Binding-site contacts:
Ligand atom C24 contacts residue VAL48 of chain 1.A at 3.6 Å (hydrophobic).
Ligand atom C26 contacts residue LEU169 of chain 1.A at 3.9 Å (hydrophobic).
Ligand atom C29 contacts residue LYS63 of chain 1.A at 3.7 Å.
Ligand atom C10 contacts residue TYR113 of chain 1.A at 3.8 Å (hydrophobic).
Ligand atom C29 contacts residue LEU95 of chain 1.A at 3.7 Å (hydrophobic).
Ligand atom C1 contacts residue TYR39 of chain 1.A at 3.6 Å (hydrophobic).
Ligand atom N18 contacts residue SER41 of chain 1.A at 3.0 Å (h-bond).
Ligand atom O15 contacts residue MET114 of chain 1.A at 2.8 Å (h-bond).
Ligand atom C14 contacts residue ALA61 of chain 1.A at 3.9 Å (hydrophobic).
Ligand atom C16 contacts residue THR111 of chain 1.A at 3.8 Å.
Ligand atom C9 contacts residue TYR113 of chain 1.A at 3.7 Å (hydrophobic).
Ligand atom C17 contacts residue SER41 of chain 1.A at 3.9 Å.
Ligand atom CL30 contacts residue ILE109 of chain 1.A at 3.9 Å.
Ligand atom CL30 contacts residue LYS63 of chain 1.A at 3.7 Å.
Ligand atom N25 contacts residue VAL48 of chain 1.A at 3.5 Å.
Ligand atom C10 contacts residue GLY117 of chain 1.A at 3.8 Å.
Ligand atom C16 contacts residue GLU112 of chain 1.A at 3.3 Å.
Ligand atom C14 contacts residue MET114 of chain 1.A at 3.8 Å (hydrophobic).
Ligand atom O2 contacts residue LEU40 of chain 1.A at 3.5 Å (h-bond).
Ligand atom C1 contacts residue ARG38 of chain 1.A at 3.5 Å.
Ligand atom O15 contacts residue ALA61 of chain 1.A at 3.5 Å.
Ligand atom C13 contacts residue MET114 of chain 1.A at 3.2 Å (hydrophobic).
Ligand atom C16 contacts residue MET114 of chain 1.A at 3.6 Å (hydrophobic).
Ligand atom O15 contacts residue GLU112 of chain 1.A at 3.7 Å.
Ligand atom C27 contacts residue ASP180 of chain 1.A at 3.4 Å.
Ligand atom C26 contacts residue VAL48 of chain 1.A at 3.8 Å (hydrophobic).
Ligand atom C10 contacts residue MET114 of chain 1.A at 3.4 Å (hydrophobic).
Ligand atom C31 contacts residue THR111 of chain 1.A at 3.8 Å.
Ligand atom C31 contacts residue LEU95 of chain 1.A at 3.6 Å (hydrophobic).
Ligand atom C11 contacts residue GLY117 of chain 1.A at 3.8 Å.
Ligand atom C28 contacts residue LYS63 of chain 1.A at 3.6 Å.
Ligand atom C11 contacts residue LEU40 of chain 1.A at 3.7 Å (hydrophobic).
Ligand atom C8 contacts residue LEU40 of chain 1.A at 3.9 Å (hydrophobic).
Ligand atom C16 contacts residue ALA61 of chain 1.A at 3.4 Å (hydrophobic).
Ligand atom C19 contacts residue LEU40 of chain 1.A at 3.9 Å (hydrophobic).
Ligand atom C24 contacts residue LEU169 of chain 1.A at 3.7 Å (hydrophobic).
Ligand atom O15 contacts residue TYR113 of chain 1.A at 3.6 Å.
Ligand atom CL30 contacts residue THR111 of chain 1.A at 3.6 Å.
Ligand atom C28 contacts residue ASP180 of chain 1.A at 3.2 Å.
Ligand atom N23 contacts residue VAL48 of chain 1.A at 3.8 Å.

The protein below binds the small molecule below.
Small molecule (SMILES): COCCNC(=O)c1ccc2c(c1)nc(-c1cnc(-c3ccc(Cl)cc3)[nH]1)n2CCOC

Sequence of chain 1.A:
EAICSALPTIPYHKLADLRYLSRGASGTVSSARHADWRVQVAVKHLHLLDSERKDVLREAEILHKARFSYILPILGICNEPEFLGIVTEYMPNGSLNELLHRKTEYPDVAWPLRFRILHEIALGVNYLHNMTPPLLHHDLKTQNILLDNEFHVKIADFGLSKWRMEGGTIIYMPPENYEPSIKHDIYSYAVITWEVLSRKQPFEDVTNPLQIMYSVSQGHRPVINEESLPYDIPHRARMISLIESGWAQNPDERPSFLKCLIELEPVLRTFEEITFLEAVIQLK